Binding-site contacts:
Ligand atom C4 contacts residue ASN331 of chain 1.B at 4.2 Å.
Ligand atom O5 contacts residue ASN331 of chain 1.B at 2.4 Å (h-bond).
Ligand atom N2 contacts residue GLN580 of chain 1.B at 3.8 Å.
Ligand atom O7 contacts residue ASN331 of chain 1.B at 3.5 Å (h-bond).
Ligand atom N2 contacts residue ASN331 of chain 1.B at 2.9 Å (h-bond).
Ligand atom C2 contacts residue ASN331 of chain 1.B at 2.5 Å.
Ligand atom C3 contacts residue ASN331 of chain 1.B at 3.8 Å.
Ligand atom C5 contacts residue ASN331 of chain 1.B at 3.7 Å.
Ligand atom C8 contacts residue GLN580 of chain 1.B at 4.1 Å.
Ligand atom C8 contacts residue ASN331 of chain 1.B at 4.5 Å.
Ligand atom C1 contacts residue ASN331 of chain 1.B at 1.4 Å.
Ligand atom C7 contacts residue ASN331 of chain 1.B at 3.4 Å.

This protein binds this small molecule.
Small molecule (SMILES): CC(=O)N[C@@H]1[C@@H](O)[C@H](O)[C@@H](CO)O[C@H]1O

Sequence of chain 1.B:
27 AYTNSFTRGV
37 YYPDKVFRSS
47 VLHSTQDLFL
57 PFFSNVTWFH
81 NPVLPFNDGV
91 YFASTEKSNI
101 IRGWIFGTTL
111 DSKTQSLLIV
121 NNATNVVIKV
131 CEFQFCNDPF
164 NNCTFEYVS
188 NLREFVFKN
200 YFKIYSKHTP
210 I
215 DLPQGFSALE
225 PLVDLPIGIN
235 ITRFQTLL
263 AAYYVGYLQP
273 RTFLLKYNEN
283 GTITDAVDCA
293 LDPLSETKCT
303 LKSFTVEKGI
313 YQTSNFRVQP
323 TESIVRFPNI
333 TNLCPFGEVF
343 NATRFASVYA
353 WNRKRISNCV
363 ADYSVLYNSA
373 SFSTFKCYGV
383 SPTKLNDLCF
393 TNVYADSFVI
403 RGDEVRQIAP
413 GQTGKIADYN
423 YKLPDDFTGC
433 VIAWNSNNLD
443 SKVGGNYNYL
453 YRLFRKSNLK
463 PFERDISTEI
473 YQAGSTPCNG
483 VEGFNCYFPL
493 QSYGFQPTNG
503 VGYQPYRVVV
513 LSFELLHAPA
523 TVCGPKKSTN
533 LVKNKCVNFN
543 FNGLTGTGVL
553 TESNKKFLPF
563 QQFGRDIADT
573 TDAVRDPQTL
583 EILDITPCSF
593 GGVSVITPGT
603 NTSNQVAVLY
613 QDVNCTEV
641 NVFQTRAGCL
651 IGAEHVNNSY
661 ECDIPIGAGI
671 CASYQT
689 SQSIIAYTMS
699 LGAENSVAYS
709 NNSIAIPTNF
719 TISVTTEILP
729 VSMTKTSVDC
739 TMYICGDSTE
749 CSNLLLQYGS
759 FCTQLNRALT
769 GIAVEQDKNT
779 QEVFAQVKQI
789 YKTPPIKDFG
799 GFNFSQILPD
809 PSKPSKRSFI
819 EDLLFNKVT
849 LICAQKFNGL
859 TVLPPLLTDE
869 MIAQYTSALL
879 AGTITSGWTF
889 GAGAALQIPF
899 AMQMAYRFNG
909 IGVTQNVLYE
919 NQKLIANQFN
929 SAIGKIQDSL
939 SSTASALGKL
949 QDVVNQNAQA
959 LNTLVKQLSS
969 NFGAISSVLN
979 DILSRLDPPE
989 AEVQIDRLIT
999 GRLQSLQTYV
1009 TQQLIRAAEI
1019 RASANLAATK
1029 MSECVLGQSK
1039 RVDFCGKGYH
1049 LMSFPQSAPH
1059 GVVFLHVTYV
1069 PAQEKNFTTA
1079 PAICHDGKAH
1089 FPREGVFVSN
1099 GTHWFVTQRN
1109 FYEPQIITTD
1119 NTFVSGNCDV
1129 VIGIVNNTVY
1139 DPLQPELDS